Binding-site contacts:
Ligand atom O7 contacts residue PRO277 of chain 1.C at 4.0 Å.
Ligand atom C3 contacts residue NAG1 of chain 1.U at 4.0 Å.
Ligand atom O3 contacts residue NAG1 of chain 1.U at 3.5 Å.
Ligand atom C3 contacts residue ASN409 of chain 1.C at 3.8 Å.
Ligand atom C1 contacts residue ASN409 of chain 1.C at 1.4 Å.
Ligand atom C5 contacts residue ASN409 of chain 1.C at 3.7 Å.
Ligand atom C2 contacts residue NAG1 of chain 1.U at 4.0 Å.
Ligand atom C8 contacts residue ASN409 of chain 1.C at 4.4 Å.
Ligand atom C8 contacts residue ARG304 of chain 1.C at 4.4 Å.
Ligand atom O5 contacts residue ASN409 of chain 1.C at 2.4 Å (h-bond).
Ligand atom O7 contacts residue NAG1 of chain 1.U at 4.1 Å.
Ligand atom C7 contacts residue ASN409 of chain 1.C at 3.3 Å.
Ligand atom N2 contacts residue ASN409 of chain 1.C at 2.8 Å (h-bond).
Ligand atom C2 contacts residue ASN409 of chain 1.C at 2.5 Å.
Ligand atom C4 contacts residue NAG1 of chain 1.U at 4.0 Å.
Ligand atom O7 contacts residue ASN409 of chain 1.C at 3.4 Å (h-bond).
Ligand atom C4 contacts residue ASN409 of chain 1.C at 4.2 Å.

This small molecule binds to this protein.
Small molecule (SMILES): CC(=O)N[C@@H]1[C@@H](O)[C@H](O)[C@@H](CO)O[C@H]1O

Sequence of chain 1.C:
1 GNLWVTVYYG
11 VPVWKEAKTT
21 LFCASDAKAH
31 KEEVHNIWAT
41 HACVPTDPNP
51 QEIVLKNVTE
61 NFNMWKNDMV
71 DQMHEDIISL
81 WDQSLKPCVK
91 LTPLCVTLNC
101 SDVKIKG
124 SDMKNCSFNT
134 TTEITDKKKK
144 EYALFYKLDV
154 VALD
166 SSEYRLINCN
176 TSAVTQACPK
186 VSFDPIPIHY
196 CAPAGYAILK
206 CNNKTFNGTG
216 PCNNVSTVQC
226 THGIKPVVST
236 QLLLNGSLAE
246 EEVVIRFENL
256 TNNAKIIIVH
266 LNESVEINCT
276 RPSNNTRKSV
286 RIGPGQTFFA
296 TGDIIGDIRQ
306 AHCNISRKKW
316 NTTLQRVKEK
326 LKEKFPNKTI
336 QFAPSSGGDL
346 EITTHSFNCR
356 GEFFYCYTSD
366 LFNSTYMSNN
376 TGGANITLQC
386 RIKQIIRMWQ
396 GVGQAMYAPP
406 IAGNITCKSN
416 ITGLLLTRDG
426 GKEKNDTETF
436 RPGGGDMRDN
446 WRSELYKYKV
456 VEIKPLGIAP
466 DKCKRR